A small-molecule ligand and the protein it binds are described below.
Small molecule (SMILES): Nc1ncnc2c1ncn2[C@@H]1O[C@H]([C@@H]2O[C@@H]3[C@H](O[P](=O)(O)O2)[C@@H](CO[P](=O)(O)O[C@H]2[C@@H](O)[C@H](n4cnc5c(N)ncnc54)O[C@@H]2COP(=O)=O)O[C@H]3n2ccc(=O)[nH]c2=O)[C@@H](O[P](=O)(O)OC[C@H]2O[C@@H](n3ccc(=O)[nH]c3=O)[C@H](O)[C@@H]2O)[C@H]1O

Binding-site contacts:
Ligand atom C4' contacts residue GLU140 of chain 39.F at 3.4 Å.
Ligand atom O4' contacts residue LYS143 of chain 39.F at 4.2 Å.
Ligand atom C1' contacts residue LYS143 of chain 39.F at 3.2 Å.
Ligand atom O3' contacts residue GLU140 of chain 39.F at 4.4 Å.
Ligand atom N9 contacts residue LYS143 of chain 39.F at 3.2 Å (salt-bridge).
Ligand atom O4' contacts residue LYS143 of chain 39.F at 4.4 Å.
Ligand atom N1 contacts residue TRP47 of chain 39.F at 3.7 Å.
Ligand atom C4 contacts residue TRP47 of chain 39.F at 3.3 Å (hydrophobic).
Ligand atom O2' contacts residue LYS143 of chain 39.F at 3.8 Å.
Ligand atom N7 contacts residue LYS143 of chain 39.F at 3.8 Å.
Ligand atom O4' contacts residue GLU140 of chain 39.F at 3.0 Å (salt-bridge).
Ligand atom N3 contacts residue TRP47 of chain 39.F at 3.4 Å.
Ligand atom N6 contacts residue TRP47 of chain 39.F at 4.2 Å.
Ligand atom C2' contacts residue LYS143 of chain 39.F at 3.7 Å.
Ligand atom C8 contacts residue LYS143 of chain 39.F at 2.7 Å.
Ligand atom C8 contacts residue TRP47 of chain 39.F at 3.6 Å (hydrophobic).
Ligand atom O4' contacts residue TRP47 of chain 39.F at 3.4 Å.
Ligand atom N7 contacts residue TRP47 of chain 39.F at 3.6 Å.
Ligand atom C1' contacts residue GLU140 of chain 39.F at 2.7 Å.
Ligand atom C5' contacts residue ARG90 of chain 39.F at 4.3 Å.
Ligand atom N9 contacts residue GLU140 of chain 39.F at 4.1 Å.
Ligand atom C2 contacts residue TRP47 of chain 39.F at 3.4 Å (hydrophobic).
Ligand atom C1' contacts residue TRP47 of chain 39.F at 3.7 Å (hydrophobic).
Ligand atom C5 contacts residue TRP47 of chain 39.F at 3.8 Å (hydrophobic).
Ligand atom O2' contacts residue GLU140 of chain 39.F at 2.3 Å (salt-bridge).
Ligand atom C6 contacts residue TRP47 of chain 39.F at 3.7 Å (hydrophobic).
Ligand atom N9 contacts residue TRP47 of chain 39.F at 3.3 Å.
Ligand atom C3' contacts residue GLU140 of chain 39.F at 3.8 Å.
Ligand atom C2' contacts residue GLU140 of chain 39.F at 3.0 Å.

Sequence of chain 39.F:
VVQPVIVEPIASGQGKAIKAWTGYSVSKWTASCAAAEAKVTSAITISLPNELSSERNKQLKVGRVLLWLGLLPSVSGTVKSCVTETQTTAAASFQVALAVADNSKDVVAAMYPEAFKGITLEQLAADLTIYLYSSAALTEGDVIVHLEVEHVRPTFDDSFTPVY